This small molecule binds to this protein.
Small molecule (SMILES): CC(=O)N[C@H]1[C@H](O[C@H]2[C@H](O[C@@H]3O[C@@H](C)[C@@H](O)[C@@H](O)[C@@H]3O)[C@@H](NC(C)=O)CO[C@@H]2CO)O[C@H](CO)[C@@H](O[C@@H]2O[C@H](CO[C@H]3O[C@@H](CO)[C@@H](O)[C@H](O)[C@@H]3O)[C@@H](O)[C@H](O[C@H]3O[C@H](CO)[C@@H](O)[C@H](O)[C@@H]3O)[C@@H]2O[C@@H]2OC[C@@H](O)[C@H](O)[C@H]2O)[C@@H]1O

Binding-site contacts:
Ligand atom C6 contacts residue GLN297 of chain 1.A at 3.3 Å.
Ligand atom N2 contacts residue THR294 of chain 1.A at 4.4 Å.
Ligand atom O4 contacts residue ILE300 of chain 1.A at 4.3 Å.
Ligand atom C5 contacts residue THR294 of chain 1.A at 4.4 Å.
Ligand atom C1 contacts residue THR294 of chain 1.A at 3.7 Å.
Ligand atom C2 contacts residue GLN297 of chain 1.A at 4.3 Å.
Ligand atom O6 contacts residue GLN297 of chain 1.A at 3.0 Å (h-bond).
Ligand atom C3 contacts residue GLN297 of chain 1.A at 3.6 Å.
Ligand atom C1 contacts residue ASN292 of chain 1.A at 1.8 Å.
Ligand atom C6 contacts residue ILE300 of chain 1.A at 3.5 Å (hydrophobic).
Ligand atom C2 contacts residue ASN292 of chain 1.A at 2.7 Å.
Ligand atom O2 contacts residue GLN297 of chain 1.A at 3.7 Å.
Ligand atom O7 contacts residue TYR295 of chain 1.A at 4.3 Å.
Ligand atom O6 contacts residue THR294 of chain 1.A at 4.5 Å.
Ligand atom O5 contacts residue ASN292 of chain 1.A at 2.4 Å (h-bond).
Ligand atom N2 contacts residue ASN292 of chain 1.A at 3.0 Å (h-bond).
Ligand atom C6 contacts residue GLN297 of chain 1.A at 3.8 Å.
Ligand atom O6 contacts residue ILE300 of chain 1.A at 3.9 Å.
Ligand atom C4 contacts residue ASN292 of chain 1.A at 4.3 Å.
Ligand atom C5 contacts residue ASN292 of chain 1.A at 3.7 Å.
Ligand atom C3 contacts residue ASN292 of chain 1.A at 4.0 Å.
Ligand atom O3 contacts residue GLN297 of chain 1.A at 3.2 Å (h-bond).
Ligand atom C2 contacts residue THR294 of chain 1.A at 3.7 Å.
Ligand atom C7 contacts residue THR294 of chain 1.A at 4.2 Å.
Ligand atom C7 contacts residue ASN292 of chain 1.A at 3.5 Å.
Ligand atom O6 contacts residue ILE300 of chain 1.A at 4.0 Å.
Ligand atom O7 contacts residue ASN292 of chain 1.A at 3.7 Å.
Ligand atom O7 contacts residue THR294 of chain 1.A at 3.5 Å (h-bond).
Ligand atom O6 contacts residue GLN297 of chain 1.A at 2.6 Å (h-bond).
Ligand atom C6 contacts residue THR294 of chain 1.A at 4.1 Å.
Ligand atom O5 contacts residue THR294 of chain 1.A at 3.5 Å.

Sequence of chain 1.A:
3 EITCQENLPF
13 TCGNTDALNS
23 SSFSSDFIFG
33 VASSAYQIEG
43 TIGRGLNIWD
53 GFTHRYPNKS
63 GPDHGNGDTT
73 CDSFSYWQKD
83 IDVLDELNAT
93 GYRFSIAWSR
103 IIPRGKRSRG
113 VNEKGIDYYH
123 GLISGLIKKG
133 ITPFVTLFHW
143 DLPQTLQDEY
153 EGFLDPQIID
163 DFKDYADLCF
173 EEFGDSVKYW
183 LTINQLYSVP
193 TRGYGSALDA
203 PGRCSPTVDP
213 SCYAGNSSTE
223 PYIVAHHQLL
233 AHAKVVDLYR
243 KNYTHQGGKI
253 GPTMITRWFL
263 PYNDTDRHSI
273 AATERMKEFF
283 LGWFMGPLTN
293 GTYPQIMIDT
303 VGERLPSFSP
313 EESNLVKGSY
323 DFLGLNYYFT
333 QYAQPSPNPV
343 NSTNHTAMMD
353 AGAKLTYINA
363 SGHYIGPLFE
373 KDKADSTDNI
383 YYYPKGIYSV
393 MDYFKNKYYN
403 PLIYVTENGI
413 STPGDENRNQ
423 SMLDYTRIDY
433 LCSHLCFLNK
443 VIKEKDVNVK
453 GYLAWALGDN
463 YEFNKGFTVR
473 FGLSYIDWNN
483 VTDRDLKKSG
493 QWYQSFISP